A protein and the small-molecule ligand that binds it are described below.
Small molecule (SMILES): CC(=O)N[C@H]1[C@H](O[C@H]2[C@H](O)[C@@H](NC(C)=O)CO[C@@H]2CO)O[C@H](CO)[C@@H](O)[C@@H]1O

Sequence of chain 45.C:
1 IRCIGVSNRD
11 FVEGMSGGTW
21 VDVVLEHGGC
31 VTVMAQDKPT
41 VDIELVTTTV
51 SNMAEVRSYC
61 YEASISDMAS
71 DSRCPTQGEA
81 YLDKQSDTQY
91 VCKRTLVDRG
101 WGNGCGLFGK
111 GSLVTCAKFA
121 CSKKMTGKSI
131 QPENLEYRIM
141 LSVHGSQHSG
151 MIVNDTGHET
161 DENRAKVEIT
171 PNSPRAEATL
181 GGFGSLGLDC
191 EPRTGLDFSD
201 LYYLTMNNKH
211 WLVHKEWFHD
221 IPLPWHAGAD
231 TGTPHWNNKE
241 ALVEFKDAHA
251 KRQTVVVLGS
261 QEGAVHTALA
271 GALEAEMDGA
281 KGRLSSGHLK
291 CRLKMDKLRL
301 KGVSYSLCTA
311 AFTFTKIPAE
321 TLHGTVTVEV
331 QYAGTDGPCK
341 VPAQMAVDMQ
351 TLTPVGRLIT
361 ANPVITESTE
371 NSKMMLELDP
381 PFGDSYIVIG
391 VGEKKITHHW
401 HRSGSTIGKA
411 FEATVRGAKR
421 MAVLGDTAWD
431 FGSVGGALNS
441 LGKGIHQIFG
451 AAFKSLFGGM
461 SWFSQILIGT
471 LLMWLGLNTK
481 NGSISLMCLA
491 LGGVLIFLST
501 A

Binding-site contacts:
Ligand atom O5 contacts residue ASN154 of chain 45.C at 4.1 Å.
Ligand atom C1 contacts residue THR156 of chain 45.C at 4.2 Å.
Ligand atom O7 contacts residue ASN154 of chain 45.C at 2.1 Å (h-bond).
Ligand atom O5 contacts residue THR156 of chain 45.C at 4.0 Å.
Ligand atom O6 contacts residue THR156 of chain 45.C at 2.7 Å (h-bond).
Ligand atom C6 contacts residue THR156 of chain 45.C at 3.7 Å.
Ligand atom C2 contacts residue ASN154 of chain 45.C at 3.6 Å.
Ligand atom C7 contacts residue ASN154 of chain 45.C at 2.2 Å.
Ligand atom O7 contacts residue GLY150 of chain 45.C at 4.2 Å.
Ligand atom C8 contacts residue ASN154 of chain 45.C at 2.3 Å.
Ligand atom O7 contacts residue VAL153 of chain 45.C at 4.1 Å.
Ligand atom C5 contacts residue THR156 of chain 45.C at 4.1 Å.
Ligand atom N2 contacts residue ASN154 of chain 45.C at 3.2 Å (h-bond).
Ligand atom C1 contacts residue ASN154 of chain 45.C at 3.0 Å.